Sequence of chain 1.A:
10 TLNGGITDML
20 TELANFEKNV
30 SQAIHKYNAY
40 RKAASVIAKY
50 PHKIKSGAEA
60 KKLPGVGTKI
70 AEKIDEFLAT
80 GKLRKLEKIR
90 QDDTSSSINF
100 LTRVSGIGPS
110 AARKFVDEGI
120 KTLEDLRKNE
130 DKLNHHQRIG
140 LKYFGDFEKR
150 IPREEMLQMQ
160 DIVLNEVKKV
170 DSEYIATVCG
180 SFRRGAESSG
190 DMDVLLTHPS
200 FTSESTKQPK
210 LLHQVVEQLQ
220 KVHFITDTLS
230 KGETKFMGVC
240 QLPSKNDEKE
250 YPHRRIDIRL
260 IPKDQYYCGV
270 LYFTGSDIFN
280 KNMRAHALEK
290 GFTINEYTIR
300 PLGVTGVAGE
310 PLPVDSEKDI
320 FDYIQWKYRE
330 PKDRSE

Binding-site contacts:
Ligand atom O3' contacts residue PHE272 of chain 1.A at 3.5 Å (h-bond).
Ligand atom C2' contacts residue GLY274 of chain 1.A at 3.5 Å.
Ligand atom O1A contacts residue ASP190 of chain 1.A at 3.2 Å (salt-bridge).
Ligand atom C5 contacts residue ASP276 of chain 1.A at 3.4 Å.
Ligand atom N3 contacts residue ASN279 of chain 1.A at 3.0 Å (h-bond).
Ligand atom C5' contacts residue ASP192 of chain 1.A at 3.5 Å.
Ligand atom N3 contacts residue TYR271 of chain 1.A at 3.5 Å.
Ligand atom O1G contacts residue ASP190 of chain 1.A at 2.8 Å (salt-bridge).
Ligand atom PA contacts residue NA1 of chain 1.G at 3.6 Å.
Ligand atom F3B contacts residue ARG183 of chain 1.A at 3.4 Å.
Ligand atom N2 contacts residue ASN279 of chain 1.A at 3.6 Å.
Ligand atom O3G contacts residue SER188 of chain 1.A at 3.6 Å.
Ligand atom C1' contacts residue TYR271 of chain 1.A at 3.4 Å (hydrophobic).
Ligand atom O2B contacts residue ASP192 of chain 1.A at 2.8 Å (salt-bridge).
Ligand atom O1B contacts residue ARG183 of chain 1.A at 2.9 Å (salt-bridge).
Ligand atom PA contacts residue MG1 of chain 1.F at 3.2 Å.
Ligand atom O3G contacts residue GLY189 of chain 1.A at 3.0 Å (h-bond).
Ligand atom O1A contacts residue ASP192 of chain 1.A at 3.0 Å (salt-bridge).
Ligand atom PG contacts residue GLY189 of chain 1.A at 3.5 Å.
Ligand atom O2G contacts residue GLY189 of chain 1.A at 3.0 Å (h-bond).
Ligand atom PG contacts residue MG1 of chain 1.F at 3.2 Å.
Ligand atom O2B contacts residue SER180 of chain 1.A at 3.5 Å (h-bond).
Ligand atom O1G contacts residue MG1 of chain 1.F at 2.0 Å.
Ligand atom O3G contacts residue MG1 of chain 1.F at 3.5 Å.
Ligand atom C2' contacts residue ASN279 of chain 1.A at 3.4 Å.
Ligand atom O3' contacts residue THR273 of chain 1.A at 3.4 Å (h-bond).
Ligand atom C4' contacts residue PHE272 of chain 1.A at 3.6 Å (hydrophobic).
Ligand atom C2' contacts residue TYR271 of chain 1.A at 3.2 Å (hydrophobic).
Ligand atom O3A contacts residue MG1 of chain 1.F at 3.5 Å.
Ligand atom O3' contacts residue ARG183 of chain 1.A at 3.6 Å (salt-bridge).
Ligand atom O1A contacts residue MG1 of chain 1.F at 1.9 Å.
Ligand atom N7 contacts residue ASP276 of chain 1.A at 3.3 Å.
Ligand atom O3' contacts residue GLY274 of chain 1.A at 3.4 Å.
Ligand atom C8 contacts residue ASP276 of chain 1.A at 3.6 Å.
Ligand atom PB contacts residue MG1 of chain 1.F at 3.2 Å.
Ligand atom O2B contacts residue MG1 of chain 1.F at 2.1 Å.
Ligand atom N2 contacts residue ARG283 of chain 1.A at 3.2 Å (salt-bridge).
Ligand atom O2B contacts residue GLY179 of chain 1.A at 3.4 Å.
Ligand atom O3G contacts residue SER180 of chain 1.A at 2.7 Å (h-bond).
Ligand atom O1A contacts residue NA1 of chain 1.G at 2.5 Å (h-bond).

The small molecule below binds the protein below.
Small molecule (SMILES): Nc1nc2c(ncn2[C@H]2C[C@H](O)[C@@H](CO[P](=O)(O)O[P](=O)(O)[C@@](F)(Cl)P(=O)(O)O)O2)c(=O)[nH]1